Sequence of chain 1.B:
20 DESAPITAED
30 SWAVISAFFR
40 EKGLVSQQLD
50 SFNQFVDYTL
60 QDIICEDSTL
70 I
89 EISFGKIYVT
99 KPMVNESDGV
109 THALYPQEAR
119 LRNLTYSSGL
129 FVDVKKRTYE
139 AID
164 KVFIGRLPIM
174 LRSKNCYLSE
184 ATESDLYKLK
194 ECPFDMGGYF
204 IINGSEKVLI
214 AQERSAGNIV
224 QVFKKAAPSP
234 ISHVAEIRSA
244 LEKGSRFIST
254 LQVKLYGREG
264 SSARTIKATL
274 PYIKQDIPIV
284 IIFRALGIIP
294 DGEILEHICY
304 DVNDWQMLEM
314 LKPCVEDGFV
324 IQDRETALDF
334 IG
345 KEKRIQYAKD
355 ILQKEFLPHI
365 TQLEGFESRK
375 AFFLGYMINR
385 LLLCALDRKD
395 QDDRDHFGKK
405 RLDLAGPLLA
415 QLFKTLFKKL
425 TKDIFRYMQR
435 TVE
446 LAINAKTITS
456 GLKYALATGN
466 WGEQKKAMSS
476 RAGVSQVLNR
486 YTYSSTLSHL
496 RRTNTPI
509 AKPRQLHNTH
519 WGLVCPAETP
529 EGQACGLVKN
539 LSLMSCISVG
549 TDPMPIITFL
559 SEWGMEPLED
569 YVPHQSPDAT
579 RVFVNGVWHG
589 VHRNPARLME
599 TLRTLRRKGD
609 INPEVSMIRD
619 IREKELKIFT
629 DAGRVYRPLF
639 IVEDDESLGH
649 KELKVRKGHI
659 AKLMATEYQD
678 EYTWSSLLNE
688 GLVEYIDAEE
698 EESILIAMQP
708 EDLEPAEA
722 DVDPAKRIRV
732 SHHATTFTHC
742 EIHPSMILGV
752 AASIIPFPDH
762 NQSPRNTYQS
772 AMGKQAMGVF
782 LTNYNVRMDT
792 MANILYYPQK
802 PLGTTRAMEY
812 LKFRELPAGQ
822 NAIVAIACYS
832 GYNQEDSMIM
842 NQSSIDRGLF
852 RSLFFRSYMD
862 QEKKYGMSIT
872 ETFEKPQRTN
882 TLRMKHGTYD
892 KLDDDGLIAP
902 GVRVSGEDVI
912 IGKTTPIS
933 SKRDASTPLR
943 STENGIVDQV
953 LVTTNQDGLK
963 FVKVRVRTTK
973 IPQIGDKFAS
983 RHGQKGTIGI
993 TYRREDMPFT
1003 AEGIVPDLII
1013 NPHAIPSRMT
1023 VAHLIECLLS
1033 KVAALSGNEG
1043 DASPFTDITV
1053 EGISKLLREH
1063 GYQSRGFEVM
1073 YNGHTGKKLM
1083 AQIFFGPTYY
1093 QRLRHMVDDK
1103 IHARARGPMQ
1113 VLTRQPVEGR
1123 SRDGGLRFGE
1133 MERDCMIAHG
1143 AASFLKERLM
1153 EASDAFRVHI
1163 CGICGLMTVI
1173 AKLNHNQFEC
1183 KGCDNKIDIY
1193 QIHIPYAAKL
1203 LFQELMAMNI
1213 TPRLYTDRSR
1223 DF

Binding-site contacts:
Ligand atom N3 contacts residue ARG1386 of chain 1.A at 3.5 Å (salt-bridge).
Ligand atom C5' contacts residue GLU1407 of chain 1.A at 3.3 Å.
Ligand atom N4 contacts residue G5 of chain 1.K at 3.4 Å (h-bond).
Ligand atom O2 contacts residue G4 of chain 1.K at 2.9 Å (h-bond).
Ligand atom N3 contacts residue G5 of chain 1.K at 3.5 Å (h-bond).
Ligand atom O2 contacts residue G5 of chain 1.K at 3.4 Å (h-bond).
Ligand atom OP1 contacts residue ARG1122 of chain 1.B at 3.0 Å (salt-bridge).
Ligand atom N1 contacts residue G4 of chain 1.K at 3.4 Å (h-bond).
Ligand atom OP1 contacts residue LYS332 of chain 1.A at 3.4 Å.
Ligand atom OP1 contacts residue SER1123 of chain 1.B at 3.3 Å (h-bond).
Ligand atom C2 contacts residue G4 of chain 1.K at 3.2 Å.
Ligand atom C2 contacts residue G5 of chain 1.K at 3.3 Å.
Ligand atom O4 contacts residue A3 of chain 1.K at 3.1 Å (h-bond).
Ligand atom OP1 contacts residue LYS332 of chain 1.A at 3.0 Å (salt-bridge).
Ligand atom O4' contacts residue ARG1386 of chain 1.A at 3.4 Å (salt-bridge).
Ligand atom N4 contacts residue A1 of chain 1.K at 3.1 Å (h-bond).
Ligand atom N4 contacts residue G2 of chain 1.K at 3.2 Å (h-bond).
Ligand atom C4' contacts residue GLN447 of chain 1.A at 3.5 Å.
Ligand atom OP2 contacts residue LYS332 of chain 1.A at 2.7 Å (salt-bridge).
Ligand atom OP2 contacts residue LYS330 of chain 1.A at 3.3 Å (salt-bridge).
Ligand atom OP1 contacts residue GLU1404 of chain 1.A at 3.2 Å (salt-bridge).
Ligand atom C4 contacts residue A3 of chain 1.K at 3.3 Å.
Ligand atom N3 contacts residue G2 of chain 1.K at 3.0 Å (h-bond).
Ligand atom N3 contacts residue A3 of chain 1.K at 3.2 Å.
Ligand atom O4 contacts residue G5 of chain 1.K at 3.3 Å (h-bond).
Ligand atom N4 contacts residue A3 of chain 1.K at 3.2 Å (h-bond).
Ligand atom C5' contacts residue GLN447 of chain 1.A at 3.4 Å.
Ligand atom OP1 contacts residue LEU1128 of chain 1.B at 3.4 Å.
Ligand atom O2 contacts residue G5 of chain 1.K at 3.1 Å (h-bond).
Ligand atom N3 contacts residue G4 of chain 1.K at 3.0 Å (h-bond).
Ligand atom C1' contacts residue G4 of chain 1.K at 3.5 Å.
Ligand atom OP2 contacts residue ARG344 of chain 1.A at 2.8 Å (salt-bridge).
Ligand atom N3 contacts residue A3 of chain 1.K at 3.3 Å (h-bond).
Ligand atom OP1 contacts residue ARG337 of chain 1.A at 2.7 Å (salt-bridge).
Ligand atom O4 contacts residue G2 of chain 1.K at 3.1 Å (h-bond).
Ligand atom OP1 contacts residue ARG344 of chain 1.A at 3.5 Å (salt-bridge).
Ligand atom OP1 contacts residue GLY1121 of chain 1.B at 3.4 Å.
Ligand atom O4' contacts residue THR831 of chain 1.A at 3.4 Å (h-bond).
Ligand atom N4 contacts residue G4 of chain 1.K at 3.0 Å (h-bond).
Ligand atom N3 contacts residue G5 of chain 1.K at 3.0 Å (h-bond).

Sequence of chain 1.A:
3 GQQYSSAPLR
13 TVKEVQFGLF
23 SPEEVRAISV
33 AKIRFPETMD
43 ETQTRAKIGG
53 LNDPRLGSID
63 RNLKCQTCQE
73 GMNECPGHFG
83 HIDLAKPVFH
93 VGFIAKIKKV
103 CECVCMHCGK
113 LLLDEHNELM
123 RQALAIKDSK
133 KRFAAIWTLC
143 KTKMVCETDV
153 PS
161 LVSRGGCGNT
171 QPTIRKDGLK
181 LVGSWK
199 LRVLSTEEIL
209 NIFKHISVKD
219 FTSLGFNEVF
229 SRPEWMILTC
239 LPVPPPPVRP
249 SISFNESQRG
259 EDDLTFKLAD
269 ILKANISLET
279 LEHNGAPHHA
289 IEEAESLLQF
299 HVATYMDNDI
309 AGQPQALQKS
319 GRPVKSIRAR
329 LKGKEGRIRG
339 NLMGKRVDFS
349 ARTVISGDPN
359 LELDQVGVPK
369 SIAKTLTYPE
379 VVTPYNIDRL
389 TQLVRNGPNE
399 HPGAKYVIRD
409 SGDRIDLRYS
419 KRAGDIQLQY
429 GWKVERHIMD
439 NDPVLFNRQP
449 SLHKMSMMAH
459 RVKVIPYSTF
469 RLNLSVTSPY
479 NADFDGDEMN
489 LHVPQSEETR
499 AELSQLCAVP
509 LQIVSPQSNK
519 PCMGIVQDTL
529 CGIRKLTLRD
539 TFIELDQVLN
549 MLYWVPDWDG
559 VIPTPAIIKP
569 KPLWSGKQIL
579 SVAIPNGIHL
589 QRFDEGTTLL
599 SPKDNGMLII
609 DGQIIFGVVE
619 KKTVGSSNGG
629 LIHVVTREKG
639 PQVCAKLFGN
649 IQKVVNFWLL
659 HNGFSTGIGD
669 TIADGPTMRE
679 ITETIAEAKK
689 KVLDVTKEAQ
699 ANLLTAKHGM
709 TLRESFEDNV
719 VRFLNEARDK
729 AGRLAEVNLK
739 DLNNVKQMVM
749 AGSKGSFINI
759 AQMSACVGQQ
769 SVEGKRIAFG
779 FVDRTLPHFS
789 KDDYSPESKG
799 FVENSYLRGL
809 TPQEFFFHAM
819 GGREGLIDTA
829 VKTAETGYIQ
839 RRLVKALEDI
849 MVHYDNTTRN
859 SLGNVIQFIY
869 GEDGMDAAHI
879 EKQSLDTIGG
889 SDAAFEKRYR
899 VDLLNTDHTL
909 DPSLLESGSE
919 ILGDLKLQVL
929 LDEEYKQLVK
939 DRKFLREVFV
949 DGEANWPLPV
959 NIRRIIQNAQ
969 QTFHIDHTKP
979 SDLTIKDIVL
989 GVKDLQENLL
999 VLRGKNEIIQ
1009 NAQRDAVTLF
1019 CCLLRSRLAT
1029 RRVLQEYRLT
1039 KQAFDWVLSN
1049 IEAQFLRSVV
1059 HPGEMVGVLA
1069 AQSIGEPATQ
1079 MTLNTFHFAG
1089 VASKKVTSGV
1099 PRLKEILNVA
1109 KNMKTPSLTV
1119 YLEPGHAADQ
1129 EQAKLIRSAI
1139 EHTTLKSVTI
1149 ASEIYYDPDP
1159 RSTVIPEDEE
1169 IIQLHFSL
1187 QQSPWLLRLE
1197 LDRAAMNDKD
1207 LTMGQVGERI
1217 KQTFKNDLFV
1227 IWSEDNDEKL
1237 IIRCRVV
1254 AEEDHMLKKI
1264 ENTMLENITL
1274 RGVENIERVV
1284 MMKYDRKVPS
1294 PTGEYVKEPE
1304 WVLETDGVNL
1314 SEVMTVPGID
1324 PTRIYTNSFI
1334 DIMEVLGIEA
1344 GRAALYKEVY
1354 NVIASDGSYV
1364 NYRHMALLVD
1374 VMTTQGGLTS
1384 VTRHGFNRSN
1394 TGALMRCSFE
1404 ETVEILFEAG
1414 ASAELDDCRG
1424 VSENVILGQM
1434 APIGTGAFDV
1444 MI

The protein below binds the small molecule below.
Small molecule (SMILES): Cc1cn([C@H]2C[C@H](O[P](=O)(O)OC[C@H]3O[C@@H](n4ccc(N)nc4=O)C[C@@H]3O)[C@@H](CO[P](=O)(O)O[C@H]3C[C@H](n4ccc(N)nc4=O)O[C@@H]3CO[P](=O)(O)O[C@H]3C[C@H](n4ccc(N)nc4=O)O[C@@H]3CO[P](=O)(O)O[C@H]3C[C@H](n4cc(C)c(=O)[nH]c4=O)O[C@@H]3CO[P](=O)(O)O[C@H]3C[C@H](n4cnc5c(N)ncnc54)O[C@@H]3CO[P](=O)(O)O[C@H]3C[C@H](n4cnc5c(=O)nc(N)[nH]c54)O[C@@H]3CO[P](=O)(O)O[C@H]3C[C@H](n4ccc(N)nc4=O)O[C@@H]3COP(=O)=O)O2)c(=O)[nH]c1=O